A small-molecule ligand and the protein it binds are described below.
Small molecule (SMILES): CCNC(=O)[C@H]1c2ccccc2CN1C(=O)c1cc(Cl)c(O)cc1O

Sequence of chain 2.B:
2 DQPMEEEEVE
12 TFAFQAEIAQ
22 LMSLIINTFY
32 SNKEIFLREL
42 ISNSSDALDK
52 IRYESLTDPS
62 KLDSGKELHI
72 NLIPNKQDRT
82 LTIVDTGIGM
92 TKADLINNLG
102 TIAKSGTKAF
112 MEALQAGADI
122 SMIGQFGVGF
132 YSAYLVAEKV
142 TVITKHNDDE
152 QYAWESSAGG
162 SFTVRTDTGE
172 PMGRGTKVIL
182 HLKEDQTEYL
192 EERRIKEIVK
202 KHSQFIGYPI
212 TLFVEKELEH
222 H

Binding-site contacts:
Ligand atom C10 contacts residue MET91 of chain 2.B at 3.8 Å (hydrophobic).
Ligand atom C9 contacts residue THR177 of chain 2.B at 3.6 Å.
Ligand atom C6 contacts residue ALA48 of chain 2.B at 3.7 Å (hydrophobic).
Ligand atom O1 contacts residue ASN44 of chain 2.B at 3.8 Å.
Ligand atom C4 contacts residue ASP47 of chain 2.B at 3.5 Å.
Ligand atom C10 contacts residue THR177 of chain 2.B at 3.8 Å.
Ligand atom C14 contacts residue SER45 of chain 2.B at 3.7 Å.
Ligand atom O2 contacts residue VAL179 of chain 2.B at 3.5 Å.
Ligand atom C7 contacts residue GLY90 of chain 2.B at 3.7 Å.
Ligand atom O1 contacts residue ALA48 of chain 2.B at 3.2 Å.
Ligand atom C18 contacts residue LEU100 of chain 2.B at 3.9 Å (hydrophobic).
Ligand atom C13 contacts residue ASN44 of chain 2.B at 3.6 Å.
Ligand atom C15 contacts residue ASP86 of chain 2.B at 3.5 Å.
Ligand atom C4 contacts residue ALA48 of chain 2.B at 3.9 Å (hydrophobic).
Ligand atom O1 contacts residue ASP86 of chain 2.B at 2.7 Å (salt-bridge).
Ligand atom C3 contacts residue ILE89 of chain 2.B at 3.7 Å (hydrophobic).
Ligand atom C9 contacts residue MET91 of chain 2.B at 3.7 Å (hydrophobic).
Ligand atom O3 contacts residue GLY90 of chain 2.B at 3.7 Å.
Ligand atom O4 contacts residue ASN44 of chain 2.B at 3.4 Å.
Ligand atom O3 contacts residue THR177 of chain 2.B at 2.7 Å (h-bond).
Ligand atom N1 contacts residue ALA48 of chain 2.B at 3.4 Å.
Ligand atom CL1 contacts residue ASN44 of chain 2.B at 3.7 Å.
Ligand atom C11 contacts residue MET91 of chain 2.B at 3.5 Å (hydrophobic).
Ligand atom O2 contacts residue ASN44 of chain 2.B at 3.8 Å.
Ligand atom C8 contacts residue ASN44 of chain 2.B at 3.5 Å.
Ligand atom C14 contacts residue ASN44 of chain 2.B at 3.8 Å.
Ligand atom C7 contacts residue ALA48 of chain 2.B at 3.5 Å (hydrophobic).
Ligand atom C14 contacts residue THR177 of chain 2.B at 3.9 Å.
Ligand atom O2 contacts residue LEU41 of chain 2.B at 3.8 Å.
Ligand atom C5 contacts residue ALA48 of chain 2.B at 3.7 Å (hydrophobic).
Ligand atom C14 contacts residue ASP86 of chain 2.B at 3.5 Å.
Ligand atom O1 contacts residue THR177 of chain 2.B at 3.6 Å.
Ligand atom CL1 contacts residue PHE131 of chain 2.B at 3.4 Å.
Ligand atom C8 contacts residue ALA48 of chain 2.B at 3.5 Å (hydrophobic).
Ligand atom C2 contacts residue LYS51 of chain 2.B at 3.6 Å.
Ligand atom O1 contacts residue SER45 of chain 2.B at 3.7 Å.
Ligand atom C9 contacts residue ALA48 of chain 2.B at 3.9 Å (hydrophobic).
Ligand atom C18 contacts residue MET91 of chain 2.B at 3.8 Å (hydrophobic).
Ligand atom C15 contacts residue THR177 of chain 2.B at 3.7 Å.
Ligand atom O3 contacts residue MET91 of chain 2.B at 3.1 Å.